Sequence of chain 1.A:
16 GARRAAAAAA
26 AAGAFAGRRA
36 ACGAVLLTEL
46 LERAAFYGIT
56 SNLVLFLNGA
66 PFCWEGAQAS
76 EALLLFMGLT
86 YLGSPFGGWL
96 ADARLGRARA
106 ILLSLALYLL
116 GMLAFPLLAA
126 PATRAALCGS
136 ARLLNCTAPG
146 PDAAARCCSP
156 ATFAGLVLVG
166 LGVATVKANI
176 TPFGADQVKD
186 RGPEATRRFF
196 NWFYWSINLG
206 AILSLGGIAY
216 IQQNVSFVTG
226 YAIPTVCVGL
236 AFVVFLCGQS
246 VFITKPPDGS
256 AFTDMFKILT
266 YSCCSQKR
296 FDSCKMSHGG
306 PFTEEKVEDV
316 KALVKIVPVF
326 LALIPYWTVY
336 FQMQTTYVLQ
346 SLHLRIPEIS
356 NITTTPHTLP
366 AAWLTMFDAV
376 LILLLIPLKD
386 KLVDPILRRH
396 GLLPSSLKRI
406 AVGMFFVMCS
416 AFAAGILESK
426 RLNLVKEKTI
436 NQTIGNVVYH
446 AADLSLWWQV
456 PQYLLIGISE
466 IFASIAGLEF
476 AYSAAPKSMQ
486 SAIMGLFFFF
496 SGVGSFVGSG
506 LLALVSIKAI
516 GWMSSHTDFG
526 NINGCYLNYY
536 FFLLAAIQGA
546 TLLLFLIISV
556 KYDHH

A protein and the small-molecule ligand that binds it are described below.
Small molecule (SMILES): CC(C)CCC[C@@H](C)[C@H]1CC[C@H]2[C@@H]3CC=C4C[C@@H](OC(=O)CCC(=O)O)CC[C@]4(C)[C@H]3CC[C@]12C

Sequence of chain 1.B:
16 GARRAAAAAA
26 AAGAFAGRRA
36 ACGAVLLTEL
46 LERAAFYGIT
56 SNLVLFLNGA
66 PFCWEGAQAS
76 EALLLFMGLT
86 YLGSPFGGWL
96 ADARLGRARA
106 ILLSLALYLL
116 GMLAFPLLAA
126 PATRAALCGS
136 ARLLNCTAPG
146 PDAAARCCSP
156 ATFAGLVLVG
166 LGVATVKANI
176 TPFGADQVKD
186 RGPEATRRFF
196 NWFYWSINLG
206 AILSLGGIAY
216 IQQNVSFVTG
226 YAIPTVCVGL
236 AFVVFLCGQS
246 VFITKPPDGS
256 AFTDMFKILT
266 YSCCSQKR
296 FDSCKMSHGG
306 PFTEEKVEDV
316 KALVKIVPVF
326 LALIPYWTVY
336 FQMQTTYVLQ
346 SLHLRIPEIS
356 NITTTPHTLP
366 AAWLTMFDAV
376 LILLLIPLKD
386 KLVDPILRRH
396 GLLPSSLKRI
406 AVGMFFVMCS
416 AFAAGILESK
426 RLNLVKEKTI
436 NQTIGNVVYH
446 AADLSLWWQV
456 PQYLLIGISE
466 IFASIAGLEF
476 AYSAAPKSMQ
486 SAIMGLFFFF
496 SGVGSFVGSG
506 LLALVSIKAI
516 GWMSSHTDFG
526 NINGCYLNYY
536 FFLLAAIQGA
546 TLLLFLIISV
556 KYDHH

Binding-site contacts:
Ligand atom CAM contacts residue LYS425 of chain 1.A at 3.4 Å.
Ligand atom OAH contacts residue LEU449 of chain 1.A at 3.9 Å.
Ligand atom CAB contacts residue PHE410 of chain 1.A at 3.8 Å (hydrophobic).
Ligand atom CBE contacts residue PHE417 of chain 1.B at 4.0 Å (hydrophobic).
Ligand atom CAC contacts residue LEU460 of chain 1.A at 3.6 Å (hydrophobic).
Ligand atom CAK contacts residue ILE421 of chain 1.A at 3.5 Å (hydrophobic).
Ligand atom CAX contacts residue TRP453 of chain 1.A at 3.6 Å (hydrophobic).
Ligand atom CAD contacts residue Y011 of chain 1.K at 3.6 Å.
Ligand atom OAG contacts residue ILE421 of chain 1.A at 3.4 Å.
Ligand atom OAH contacts residue Y011 of chain 1.K at 3.2 Å (h-bond).
Ligand atom OAF contacts residue TRP453 of chain 1.A at 3.0 Å.
Ligand atom CAY contacts residue LEU422 of chain 1.A at 3.6 Å (hydrophobic).
Ligand atom CAM contacts residue Y011 of chain 1.K at 3.9 Å.
Ligand atom CAJ contacts residue CYS414 of chain 1.A at 3.9 Å (hydrophobic).
Ligand atom CAQ contacts residue PHE417 of chain 1.B at 3.9 Å (hydrophobic).
Ligand atom CAT contacts residue ALA418 of chain 1.A at 4.0 Å (hydrophobic).
Ligand atom OAG contacts residue LYS425 of chain 1.A at 3.9 Å.
Ligand atom OAW contacts residue LEU422 of chain 1.A at 3.3 Å.
Ligand atom OAG contacts residue LEU422 of chain 1.A at 3.4 Å.
Ligand atom CAL contacts residue TRP453 of chain 1.A at 3.7 Å (hydrophobic).
Ligand atom CAX contacts residue Y011 of chain 1.K at 3.1 Å.
Ligand atom CAK contacts residue PHE537 of chain 1.B at 3.9 Å (hydrophobic).
Ligand atom CAQ contacts residue Y011 of chain 1.K at 3.7 Å.
Ligand atom CAB contacts residue LEU548 of chain 1.B at 3.7 Å (hydrophobic).
Ligand atom OAF contacts residue Y011 of chain 1.K at 3.0 Å (h-bond).
Ligand atom CAU contacts residue ALA418 of chain 1.A at 3.8 Å (hydrophobic).
Ligand atom OAH contacts residue LYS425 of chain 1.A at 3.6 Å.
Ligand atom CBF contacts residue ALA418 of chain 1.A at 3.9 Å (hydrophobic).
Ligand atom CAB contacts residue ALA545 of chain 1.B at 3.9 Å (hydrophobic).
Ligand atom CAE contacts residue Y011 of chain 1.K at 3.9 Å.
Ligand atom CAV contacts residue Y011 of chain 1.K at 3.8 Å.
Ligand atom CAS contacts residue ALA418 of chain 1.A at 3.8 Å (hydrophobic).
Ligand atom CAQ contacts residue PHE537 of chain 1.B at 3.6 Å (hydrophobic).
Ligand atom CBA contacts residue ALA545 of chain 1.B at 4.0 Å (hydrophobic).
Ligand atom CAI contacts residue ILE421 of chain 1.A at 3.6 Å (hydrophobic).
Ligand atom CAP contacts residue ALA541 of chain 1.B at 3.6 Å (hydrophobic).
Ligand atom CAN contacts residue ALA541 of chain 1.B at 3.7 Å (hydrophobic).
Ligand atom CAB contacts residue GLY544 of chain 1.B at 3.5 Å.
Ligand atom OAH contacts residue TRP453 of chain 1.A at 3.5 Å.
Ligand atom CAP contacts residue PHE417 of chain 1.B at 3.5 Å (hydrophobic).